Sequence of chain 17.J:
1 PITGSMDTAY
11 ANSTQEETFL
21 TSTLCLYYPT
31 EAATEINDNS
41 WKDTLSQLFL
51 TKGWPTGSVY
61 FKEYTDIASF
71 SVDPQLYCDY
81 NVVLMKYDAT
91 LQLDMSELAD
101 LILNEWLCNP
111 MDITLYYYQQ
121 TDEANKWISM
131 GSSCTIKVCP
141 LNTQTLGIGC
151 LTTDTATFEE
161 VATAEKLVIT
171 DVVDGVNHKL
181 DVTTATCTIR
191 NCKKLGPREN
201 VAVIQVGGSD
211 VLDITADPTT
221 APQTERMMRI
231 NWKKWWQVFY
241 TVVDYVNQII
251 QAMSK

Binding-site contacts:
Ligand atom C5 contacts residue ASN12 of chain 17.J at 4.1 Å.
Ligand atom O7 contacts residue ASN12 of chain 17.J at 3.7 Å.
Ligand atom O5 contacts residue ASN12 of chain 17.J at 2.7 Å (h-bond).
Ligand atom C1 contacts residue ASN12 of chain 17.J at 2.1 Å.
Ligand atom C7 contacts residue ASN12 of chain 17.J at 3.9 Å.
Ligand atom N2 contacts residue ASN12 of chain 17.J at 3.8 Å.
Ligand atom C2 contacts residue ASN12 of chain 17.J at 3.2 Å.

The protein below binds the small molecule below.
Small molecule (SMILES): CC(=O)N[C@H]1[C@H](O[C@H]2[C@H](O)[C@@H](NC(C)=O)CO[C@@H]2CO)O[C@H](CO)[C@@H](O)[C@@H]1O